Binding-site contacts:
Ligand atom CE2 contacts residue PRO438 of chain 1.PA at 3.7 Å (hydrophobic).
Ligand atom CD1 contacts residue ILE434 of chain 1.PA at 4.1 Å (hydrophobic).
Ligand atom CZ contacts residue PHE496 of chain 1.PA at 3.9 Å (hydrophobic).
Ligand atom C contacts residue ARG442 of chain 1.PA at 4.4 Å.
Ligand atom CE2 contacts residue ARG442 of chain 1.PA at 3.6 Å.
Ligand atom CB contacts residue GLY495 of chain 1.PA at 3.9 Å.
Ligand atom N contacts residue ASN492 of chain 1.PA at 3.3 Å (h-bond).
Ligand atom C contacts residue ASN492 of chain 1.PA at 4.0 Å.
Ligand atom CE1 contacts residue PHE496 of chain 1.PA at 3.6 Å (hydrophobic).
Ligand atom CA contacts residue ASN492 of chain 1.PA at 3.3 Å.
Ligand atom CG contacts residue GLY495 of chain 1.PA at 4.4 Å.
Ligand atom O contacts residue PRO438 of chain 1.PA at 4.0 Å.
Ligand atom CA contacts residue ARG442 of chain 1.PA at 3.6 Å.
Ligand atom CD1 contacts residue PRO438 of chain 1.PA at 4.4 Å (hydrophobic).
Ligand atom CZ contacts residue PRO438 of chain 1.PA at 3.4 Å (hydrophobic).
Ligand atom CD1 contacts residue PHE496 of chain 1.PA at 3.7 Å (hydrophobic).
Ligand atom O contacts residue ASN492 of chain 1.PA at 4.2 Å.
Ligand atom N contacts residue SER491 of chain 1.PA at 4.1 Å.
Ligand atom CD1 contacts residue ASN492 of chain 1.PA at 3.9 Å.
Ligand atom N contacts residue ARG442 of chain 1.PA at 4.2 Å.
Ligand atom CE1 contacts residue PRO438 of chain 1.PA at 3.8 Å (hydrophobic).
Ligand atom CD2 contacts residue ARG442 of chain 1.PA at 3.5 Å.
Ligand atom O contacts residue ARG442 of chain 1.PA at 4.3 Å.
Ligand atom CE1 contacts residue ILE434 of chain 1.PA at 3.9 Å (hydrophobic).
Ligand atom CG contacts residue ASN492 of chain 1.PA at 4.3 Å.
Ligand atom CG contacts residue PHE496 of chain 1.PA at 4.0 Å (hydrophobic).
Ligand atom CB contacts residue PHE496 of chain 1.PA at 3.9 Å (hydrophobic).
Ligand atom CB contacts residue ASN492 of chain 1.PA at 3.8 Å.
Ligand atom CD2 contacts residue PRO438 of chain 1.PA at 4.4 Å (hydrophobic).

Sequence of chain 1.PA:
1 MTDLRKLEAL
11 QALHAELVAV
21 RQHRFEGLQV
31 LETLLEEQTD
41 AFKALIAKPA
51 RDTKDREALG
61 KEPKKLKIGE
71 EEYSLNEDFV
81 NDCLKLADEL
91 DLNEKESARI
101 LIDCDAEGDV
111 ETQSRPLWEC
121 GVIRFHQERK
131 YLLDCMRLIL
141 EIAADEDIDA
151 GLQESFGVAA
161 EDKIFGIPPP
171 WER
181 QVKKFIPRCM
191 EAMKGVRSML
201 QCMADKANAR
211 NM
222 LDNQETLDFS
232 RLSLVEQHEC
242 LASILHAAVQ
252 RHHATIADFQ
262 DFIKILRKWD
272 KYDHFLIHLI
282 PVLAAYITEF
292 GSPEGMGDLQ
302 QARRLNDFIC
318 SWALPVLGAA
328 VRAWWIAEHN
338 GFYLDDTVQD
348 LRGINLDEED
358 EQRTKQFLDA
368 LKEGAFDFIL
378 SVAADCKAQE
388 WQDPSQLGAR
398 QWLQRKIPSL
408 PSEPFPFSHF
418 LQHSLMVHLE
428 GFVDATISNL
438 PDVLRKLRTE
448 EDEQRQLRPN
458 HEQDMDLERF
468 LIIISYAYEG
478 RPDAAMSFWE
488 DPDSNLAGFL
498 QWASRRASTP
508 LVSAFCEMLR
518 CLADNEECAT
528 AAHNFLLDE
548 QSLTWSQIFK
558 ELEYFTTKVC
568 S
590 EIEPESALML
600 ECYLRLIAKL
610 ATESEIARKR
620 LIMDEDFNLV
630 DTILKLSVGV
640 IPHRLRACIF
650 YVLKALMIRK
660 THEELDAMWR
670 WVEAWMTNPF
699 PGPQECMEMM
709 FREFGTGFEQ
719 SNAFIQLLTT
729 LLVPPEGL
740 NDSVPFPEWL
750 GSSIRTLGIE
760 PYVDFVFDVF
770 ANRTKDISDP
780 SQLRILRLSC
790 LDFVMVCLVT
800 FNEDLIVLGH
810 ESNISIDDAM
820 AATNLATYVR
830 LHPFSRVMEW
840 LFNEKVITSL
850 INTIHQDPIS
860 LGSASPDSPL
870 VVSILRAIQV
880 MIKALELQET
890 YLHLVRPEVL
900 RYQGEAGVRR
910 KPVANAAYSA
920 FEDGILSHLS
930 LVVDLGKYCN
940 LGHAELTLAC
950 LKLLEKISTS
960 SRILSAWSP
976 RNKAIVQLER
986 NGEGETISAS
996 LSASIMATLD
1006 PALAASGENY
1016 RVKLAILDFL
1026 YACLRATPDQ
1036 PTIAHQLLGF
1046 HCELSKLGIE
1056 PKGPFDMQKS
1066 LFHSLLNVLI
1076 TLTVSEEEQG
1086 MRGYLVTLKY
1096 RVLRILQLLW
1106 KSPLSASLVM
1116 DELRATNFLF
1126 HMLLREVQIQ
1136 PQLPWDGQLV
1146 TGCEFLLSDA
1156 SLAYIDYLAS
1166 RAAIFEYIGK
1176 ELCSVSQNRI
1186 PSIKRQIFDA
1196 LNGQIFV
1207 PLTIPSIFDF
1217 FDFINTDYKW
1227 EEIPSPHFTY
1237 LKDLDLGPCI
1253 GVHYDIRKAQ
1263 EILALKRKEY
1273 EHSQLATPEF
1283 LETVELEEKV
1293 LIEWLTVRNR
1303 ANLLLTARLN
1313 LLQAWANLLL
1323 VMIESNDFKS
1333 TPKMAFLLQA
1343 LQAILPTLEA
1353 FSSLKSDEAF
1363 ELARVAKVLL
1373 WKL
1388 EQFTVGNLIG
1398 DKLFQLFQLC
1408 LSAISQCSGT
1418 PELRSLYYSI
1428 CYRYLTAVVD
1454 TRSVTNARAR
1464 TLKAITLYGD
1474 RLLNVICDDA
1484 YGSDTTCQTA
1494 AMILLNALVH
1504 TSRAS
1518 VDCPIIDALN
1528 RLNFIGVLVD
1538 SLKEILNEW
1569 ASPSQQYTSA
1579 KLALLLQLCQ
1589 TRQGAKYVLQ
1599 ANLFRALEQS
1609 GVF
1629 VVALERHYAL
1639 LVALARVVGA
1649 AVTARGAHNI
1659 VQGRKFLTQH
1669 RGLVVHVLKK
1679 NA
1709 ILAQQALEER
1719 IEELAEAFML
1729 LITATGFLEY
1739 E

This small molecule binds to this protein.
Small molecule (SMILES): N[C@@H](Cc1ccccc1)C(=O)NCC=O